Sequence of chain 1.C:
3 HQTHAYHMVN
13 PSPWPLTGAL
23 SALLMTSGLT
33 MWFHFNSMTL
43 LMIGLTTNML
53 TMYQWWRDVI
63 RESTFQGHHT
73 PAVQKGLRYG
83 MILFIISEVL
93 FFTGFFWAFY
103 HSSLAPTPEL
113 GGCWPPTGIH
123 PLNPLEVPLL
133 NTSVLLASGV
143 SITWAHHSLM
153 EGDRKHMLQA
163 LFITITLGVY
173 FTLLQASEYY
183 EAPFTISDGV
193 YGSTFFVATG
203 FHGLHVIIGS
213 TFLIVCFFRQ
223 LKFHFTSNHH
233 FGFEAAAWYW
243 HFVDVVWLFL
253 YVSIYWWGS

Binding-site contacts:
Ligand atom C3 contacts residue ASP300 of chain 1.A at 4.5 Å.
Ligand atom C21 contacts residue TRP288 of chain 1.A at 3.9 Å (hydrophobic).
Ligand atom O3 contacts residue ASP300 of chain 1.A at 3.5 Å.
Ligand atom C21 contacts residue HIS233 of chain 1.A at 3.5 Å.
Ligand atom C18 contacts residue TRP288 of chain 1.A at 4.3 Å (hydrophobic).
Ligand atom C15 contacts residue PGV1 of chain 1.PA at 3.9 Å.
Ligand atom C2 contacts residue ASP300 of chain 1.A at 3.6 Å.
Ligand atom C24 contacts residue HIS233 of chain 1.A at 3.5 Å.
Ligand atom O12 contacts residue THR301 of chain 1.A at 2.9 Å (h-bond).
Ligand atom C22 contacts residue HIS233 of chain 1.A at 4.3 Å.
Ligand atom C19 contacts residue TYR304 of chain 1.A at 4.2 Å (hydrophobic).
Ligand atom O26 contacts residue TRP99 of chain 1.C at 2.9 Å (h-bond).
Ligand atom C12 contacts residue THR301 of chain 1.A at 3.8 Å.
Ligand atom C16 contacts residue PGV1 of chain 1.PA at 4.0 Å.
Ligand atom O25 contacts residue HIS233 of chain 1.A at 3.5 Å (h-bond).
Ligand atom C22 contacts residue PGV1 of chain 1.PA at 4.5 Å.
Ligand atom C23 contacts residue PGV1 of chain 1.PA at 4.3 Å.
Ligand atom C7 contacts residue PGV1 of chain 1.PA at 4.1 Å.
Ligand atom C12 contacts residue PHE305 of chain 1.A at 4.0 Å (hydrophobic).
Ligand atom C24 contacts residue TRP99 of chain 1.C at 3.8 Å (hydrophobic).
Ligand atom C1 contacts residue THR301 of chain 1.A at 4.4 Å.
Ligand atom O26 contacts residue PGV1 of chain 1.PA at 4.0 Å.
Ligand atom C23 contacts residue HIS233 of chain 1.A at 3.7 Å.
Ligand atom O26 contacts residue HIS233 of chain 1.A at 3.9 Å.
Ligand atom C11 contacts residue PHE305 of chain 1.A at 4.0 Å (hydrophobic).
Ligand atom O25 contacts residue HIS103 of chain 1.C at 3.0 Å (h-bond).
Ligand atom O26 contacts residue LEU230 of chain 1.A at 4.5 Å.
Ligand atom O25 contacts residue PGV1 of chain 1.PA at 3.9 Å.
Ligand atom C11 contacts residue THR301 of chain 1.A at 3.7 Å.
Ligand atom O26 contacts residue HIS103 of chain 1.C at 2.5 Å (h-bond).
Ligand atom C8 contacts residue PGV1 of chain 1.PA at 4.5 Å.
Ligand atom C24 contacts residue PGV1 of chain 1.PA at 4.1 Å.
Ligand atom C24 contacts residue HIS103 of chain 1.C at 3.2 Å.
Ligand atom C1 contacts residue TYR304 of chain 1.A at 3.4 Å (hydrophobic).
Ligand atom C2 contacts residue THR301 of chain 1.A at 3.9 Å.
Ligand atom C20 contacts residue TRP288 of chain 1.A at 4.2 Å (hydrophobic).
Ligand atom C23 contacts residue TRP99 of chain 1.C at 3.7 Å (hydrophobic).
Ligand atom C1 contacts residue ASP300 of chain 1.A at 4.5 Å.
Ligand atom C2 contacts residue TYR304 of chain 1.A at 4.0 Å (hydrophobic).

A small-molecule ligand and the protein it binds are described below.
Small molecule (SMILES): C[C@H](CCC(=O)O)[C@H]1CC[C@H]2[C@@H]3[C@H](O)C[C@@H]4C[C@H](O)CC[C@]4(C)[C@H]3C[C@H](O)[C@]12C

Sequence of chain 1.A:
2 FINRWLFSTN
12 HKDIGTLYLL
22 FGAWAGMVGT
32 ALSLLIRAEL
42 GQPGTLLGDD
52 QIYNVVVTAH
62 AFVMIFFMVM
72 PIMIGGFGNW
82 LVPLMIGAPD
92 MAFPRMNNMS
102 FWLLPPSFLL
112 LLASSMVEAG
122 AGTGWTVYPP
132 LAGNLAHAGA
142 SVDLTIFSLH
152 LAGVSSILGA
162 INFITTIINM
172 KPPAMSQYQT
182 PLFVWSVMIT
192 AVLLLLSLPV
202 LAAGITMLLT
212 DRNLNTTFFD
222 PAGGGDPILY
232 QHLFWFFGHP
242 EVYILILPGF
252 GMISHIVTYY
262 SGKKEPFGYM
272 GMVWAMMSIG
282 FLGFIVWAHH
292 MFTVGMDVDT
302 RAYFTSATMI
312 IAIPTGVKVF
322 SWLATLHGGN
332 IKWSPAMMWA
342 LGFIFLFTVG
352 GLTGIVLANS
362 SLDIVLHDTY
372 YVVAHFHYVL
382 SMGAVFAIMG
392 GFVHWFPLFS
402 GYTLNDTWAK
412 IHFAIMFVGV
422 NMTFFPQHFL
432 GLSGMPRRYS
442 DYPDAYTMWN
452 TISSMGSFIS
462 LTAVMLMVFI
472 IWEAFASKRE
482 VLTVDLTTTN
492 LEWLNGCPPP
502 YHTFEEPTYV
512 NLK